Sequence of chain 1.A:
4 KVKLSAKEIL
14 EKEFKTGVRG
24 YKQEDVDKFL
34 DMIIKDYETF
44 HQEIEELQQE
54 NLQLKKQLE

This protein binds this small molecule.
Small molecule (SMILES): C[C@H](NC(=O)[C@H](CCCCN)NC(=O)[C@H](CCCN=C(N)N)NC(=O)[C@H](CCCN=C(N)N)NC(=O)[C@H](C)NC(=O)[C@H](CCC(=O)O)NC(=O)[C@H](CCCN=C(N)N)NC(=O)[C@H](CO)NC(=O)[C@H](CC(N)=O)NC(=O)[C@@H](N)Cc1ccccc1)C(=O)N[C@H](C=O)CC(N)=O

Binding-site contacts:
Ligand atom CB contacts residue ASP34 of chain 1.A at 3.4 Å.
Ligand atom N contacts residue LEU13 of chain 1.A at 3.7 Å.
Ligand atom OE1 contacts residue ASP30 of chain 1.A at 3.7 Å.
Ligand atom CZ contacts residue ASP30 of chain 1.A at 3.2 Å.
Ligand atom CB contacts residue ASP34 of chain 1.A at 3.3 Å.
Ligand atom OE2 contacts residue GLU27 of chain 1.A at 3.7 Å.
Ligand atom NE contacts residue GLU27 of chain 1.A at 3.6 Å.
Ligand atom CZ contacts residue GLU16 of chain 1.A at 3.3 Å.
Ligand atom NH1 contacts residue LEU13 of chain 1.A at 2.7 Å (h-bond).
Ligand atom CD contacts residue LEU33 of chain 1.A at 3.5 Å (hydrophobic).
Ligand atom CZ contacts residue LYS15 of chain 1.A at 3.4 Å.
Ligand atom CA contacts residue ASP34 of chain 1.A at 3.5 Å.
Ligand atom OG contacts residue ASP34 of chain 1.A at 3.7 Å.
Ligand atom NH1 contacts residue LYS15 of chain 1.A at 2.8 Å (salt-bridge).
Ligand atom C contacts residue LEU13 of chain 1.A at 3.7 Å (hydrophobic).
Ligand atom CA contacts residue ASP34 of chain 1.A at 3.7 Å.
Ligand atom NE contacts residue GLU16 of chain 1.A at 3.3 Å (salt-bridge).
Ligand atom OD1 contacts residue MG1 of chain 1.D at 2.1 Å.
Ligand atom CG contacts residue ASP34 of chain 1.A at 3.6 Å.
Ligand atom NH2 contacts residue GLU16 of chain 1.A at 3.2 Å (salt-bridge).
Ligand atom CB contacts residue ASP34 of chain 1.A at 3.5 Å.
Ligand atom N contacts residue ASP34 of chain 1.A at 3.0 Å (salt-bridge).
Ligand atom C contacts residue ASP34 of chain 1.A at 3.7 Å.
Ligand atom CG contacts residue LEU13 of chain 1.A at 3.6 Å (hydrophobic).
Ligand atom CB contacts residue ASP30 of chain 1.A at 3.5 Å.
Ligand atom NH2 contacts residue LYS15 of chain 1.A at 3.2 Å (salt-bridge).
Ligand atom NH2 contacts residue ASP30 of chain 1.A at 2.9 Å (salt-bridge).
Ligand atom CZ contacts residue LEU13 of chain 1.A at 3.3 Å (hydrophobic).
Ligand atom CD contacts residue ILE12 of chain 1.A at 3.6 Å (hydrophobic).
Ligand atom NE contacts residue ASP30 of chain 1.A at 2.8 Å (salt-bridge).
Ligand atom NH1 contacts residue ILE12 of chain 1.A at 2.9 Å (h-bond).
Ligand atom NE contacts residue LEU33 of chain 1.A at 3.5 Å.
Ligand atom NH2 contacts residue PHE17 of chain 1.A at 3.7 Å.
Ligand atom O contacts residue LEU13 of chain 1.A at 3.6 Å.
Ligand atom CD contacts residue GLU27 of chain 1.A at 3.6 Å.
Ligand atom CG contacts residue ASP30 of chain 1.A at 3.7 Å.
Ligand atom CD contacts residue ASP30 of chain 1.A at 3.5 Å.
Ligand atom NH2 contacts residue LEU13 of chain 1.A at 3.0 Å (h-bond).
Ligand atom CG contacts residue MG1 of chain 1.D at 3.2 Å.
Ligand atom N contacts residue ASP34 of chain 1.A at 2.7 Å (salt-bridge).

Sequence of chain 1.B:
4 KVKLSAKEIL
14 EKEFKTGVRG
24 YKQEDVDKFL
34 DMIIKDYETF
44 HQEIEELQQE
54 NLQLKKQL